Binding-site contacts:
Ligand atom C8 contacts residue GLY1131 of chain 1.B at 3.7 Å.
Ligand atom C1 contacts residue ASN709 of chain 1.B at 1.4 Å.
Ligand atom O7 contacts residue ASN709 of chain 1.B at 3.2 Å (h-bond).
Ligand atom C1 contacts residue ASP796 of chain 1.C at 4.1 Å.
Ligand atom C7 contacts residue ASN709 of chain 1.B at 3.2 Å.
Ligand atom C4 contacts residue ASN709 of chain 1.B at 4.2 Å.
Ligand atom N2 contacts residue ASN709 of chain 1.B at 2.8 Å (h-bond).
Ligand atom C5 contacts residue ASN709 of chain 1.B at 3.7 Å.
Ligand atom O5 contacts residue ASN709 of chain 1.B at 2.4 Å (h-bond).
Ligand atom C2 contacts residue ASN709 of chain 1.B at 2.4 Å.
Ligand atom C8 contacts residue ASN709 of chain 1.B at 4.1 Å.
Ligand atom O5 contacts residue ASP796 of chain 1.C at 3.6 Å (salt-bridge).
Ligand atom C3 contacts residue ASN709 of chain 1.B at 3.8 Å.

Sequence of chain 1.C:
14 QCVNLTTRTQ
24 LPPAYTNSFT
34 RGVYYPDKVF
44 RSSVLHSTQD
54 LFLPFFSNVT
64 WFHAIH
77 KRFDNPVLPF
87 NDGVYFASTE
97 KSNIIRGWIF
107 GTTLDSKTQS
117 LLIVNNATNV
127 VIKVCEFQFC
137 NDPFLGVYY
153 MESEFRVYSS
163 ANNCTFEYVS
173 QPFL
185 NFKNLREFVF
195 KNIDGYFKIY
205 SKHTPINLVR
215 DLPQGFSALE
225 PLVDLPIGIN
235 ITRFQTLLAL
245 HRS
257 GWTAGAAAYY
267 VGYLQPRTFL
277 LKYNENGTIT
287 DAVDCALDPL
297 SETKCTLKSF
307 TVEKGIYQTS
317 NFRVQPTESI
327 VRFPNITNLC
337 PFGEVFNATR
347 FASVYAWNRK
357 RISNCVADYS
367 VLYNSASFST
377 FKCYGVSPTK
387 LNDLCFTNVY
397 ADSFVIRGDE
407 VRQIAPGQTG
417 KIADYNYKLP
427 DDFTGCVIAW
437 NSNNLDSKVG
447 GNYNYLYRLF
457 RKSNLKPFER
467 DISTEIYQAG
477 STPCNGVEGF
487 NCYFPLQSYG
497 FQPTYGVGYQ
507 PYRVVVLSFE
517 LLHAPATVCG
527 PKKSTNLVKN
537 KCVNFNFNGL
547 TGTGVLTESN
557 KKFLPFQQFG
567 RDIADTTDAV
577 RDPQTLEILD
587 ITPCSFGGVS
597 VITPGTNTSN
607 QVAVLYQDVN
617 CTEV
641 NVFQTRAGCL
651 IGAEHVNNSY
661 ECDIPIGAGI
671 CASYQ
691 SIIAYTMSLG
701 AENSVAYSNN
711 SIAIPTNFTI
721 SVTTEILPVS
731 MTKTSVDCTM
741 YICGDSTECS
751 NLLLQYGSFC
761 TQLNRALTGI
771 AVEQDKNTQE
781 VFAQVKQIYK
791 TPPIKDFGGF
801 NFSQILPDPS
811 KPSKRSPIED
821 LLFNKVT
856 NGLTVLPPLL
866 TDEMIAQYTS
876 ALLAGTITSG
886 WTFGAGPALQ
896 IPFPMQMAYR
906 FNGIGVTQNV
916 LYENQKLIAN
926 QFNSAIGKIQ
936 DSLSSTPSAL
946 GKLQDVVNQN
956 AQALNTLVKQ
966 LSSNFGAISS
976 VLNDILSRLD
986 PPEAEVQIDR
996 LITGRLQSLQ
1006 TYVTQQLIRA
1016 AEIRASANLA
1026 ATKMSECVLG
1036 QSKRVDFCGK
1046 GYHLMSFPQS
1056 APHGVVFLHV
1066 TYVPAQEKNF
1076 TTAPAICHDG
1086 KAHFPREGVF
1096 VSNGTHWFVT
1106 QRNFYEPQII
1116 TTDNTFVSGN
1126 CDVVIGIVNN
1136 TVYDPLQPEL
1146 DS

Sequence of chain 1.B:
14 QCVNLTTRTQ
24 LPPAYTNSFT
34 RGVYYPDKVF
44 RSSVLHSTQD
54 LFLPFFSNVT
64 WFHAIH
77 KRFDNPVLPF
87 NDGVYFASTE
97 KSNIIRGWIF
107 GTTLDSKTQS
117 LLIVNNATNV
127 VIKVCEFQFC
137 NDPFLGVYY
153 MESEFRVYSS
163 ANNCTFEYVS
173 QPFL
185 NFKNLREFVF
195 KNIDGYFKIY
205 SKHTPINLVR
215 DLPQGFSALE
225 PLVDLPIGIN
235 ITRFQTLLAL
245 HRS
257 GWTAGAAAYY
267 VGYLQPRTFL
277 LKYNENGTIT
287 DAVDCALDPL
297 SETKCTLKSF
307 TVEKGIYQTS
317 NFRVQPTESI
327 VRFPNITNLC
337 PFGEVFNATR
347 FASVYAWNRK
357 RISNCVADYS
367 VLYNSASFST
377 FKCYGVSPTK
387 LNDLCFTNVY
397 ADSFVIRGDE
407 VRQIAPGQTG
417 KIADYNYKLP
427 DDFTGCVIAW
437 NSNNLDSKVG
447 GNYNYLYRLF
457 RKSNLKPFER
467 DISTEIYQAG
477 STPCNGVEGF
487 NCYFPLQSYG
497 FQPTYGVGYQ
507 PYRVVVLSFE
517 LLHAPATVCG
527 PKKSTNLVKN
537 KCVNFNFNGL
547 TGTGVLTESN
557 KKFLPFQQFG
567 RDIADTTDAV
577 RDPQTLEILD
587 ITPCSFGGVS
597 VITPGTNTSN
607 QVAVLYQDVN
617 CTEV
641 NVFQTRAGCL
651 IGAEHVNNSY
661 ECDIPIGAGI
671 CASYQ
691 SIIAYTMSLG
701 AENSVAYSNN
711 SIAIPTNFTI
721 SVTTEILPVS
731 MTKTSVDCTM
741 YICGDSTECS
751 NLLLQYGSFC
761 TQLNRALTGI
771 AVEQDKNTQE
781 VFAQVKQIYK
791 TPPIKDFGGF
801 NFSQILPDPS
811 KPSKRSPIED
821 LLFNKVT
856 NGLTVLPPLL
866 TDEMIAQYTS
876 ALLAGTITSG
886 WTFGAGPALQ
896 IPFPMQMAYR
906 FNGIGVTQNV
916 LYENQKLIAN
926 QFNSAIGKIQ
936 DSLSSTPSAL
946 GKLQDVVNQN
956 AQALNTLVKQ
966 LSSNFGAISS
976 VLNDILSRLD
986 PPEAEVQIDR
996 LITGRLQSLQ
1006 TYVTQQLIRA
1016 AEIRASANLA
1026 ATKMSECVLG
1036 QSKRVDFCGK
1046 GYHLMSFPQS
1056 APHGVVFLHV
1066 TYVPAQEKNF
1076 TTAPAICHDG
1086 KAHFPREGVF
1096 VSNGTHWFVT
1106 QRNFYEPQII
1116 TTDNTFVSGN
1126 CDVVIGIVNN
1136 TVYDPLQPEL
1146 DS

This small molecule binds to this protein.
Small molecule (SMILES): CC(=O)N[C@@H]1[C@@H](O)[C@H](O)[C@@H](CO)O[C@H]1O